Sequence of chain 1.A:
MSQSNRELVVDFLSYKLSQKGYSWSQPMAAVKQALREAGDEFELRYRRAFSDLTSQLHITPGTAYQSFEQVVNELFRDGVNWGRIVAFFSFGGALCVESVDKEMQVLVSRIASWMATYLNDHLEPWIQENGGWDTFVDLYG

Binding-site contacts:
Ligand atom CD contacts residue ASP78 of chain 1.A at 3.4 Å.
Ligand atom OD2 contacts residue ARG84 of chain 1.A at 2.9 Å (salt-bridge).
Ligand atom CD contacts residue ALA49 of chain 1.A at 3.6 Å (hydrophobic).
Ligand atom CZ3 contacts residue PHE42 of chain 1.A at 3.5 Å (hydrophobic).
Ligand atom CD contacts residue ARG77 of chain 1.A at 3.6 Å.
Ligand atom OE1 contacts residue TYR140 of chain 1.A at 3.6 Å.
Ligand atom CE3 contacts residue PHE42 of chain 1.A at 3.3 Å (hydrophobic).
Ligand atom OE2 contacts residue GLY83 of chain 1.A at 3.5 Å.
Ligand atom CG contacts residue ALA49 of chain 1.A at 3.6 Å (hydrophobic).
Ligand atom CZ contacts residue ASP78 of chain 1.A at 3.6 Å.
Ligand atom OH contacts residue GLU74 of chain 1.A at 3.5 Å (salt-bridge).
Ligand atom CB contacts residue ASP78 of chain 1.A at 3.5 Å.
Ligand atom N contacts residue JJ91 of chain 1.D at 1.3 Å.
Ligand atom SG contacts residue JJ91 of chain 1.D at 1.7 Å.
Ligand atom C contacts residue JJ91 of chain 1.D at 2.7 Å.
Ligand atom CA contacts residue JJ91 of chain 1.D at 2.4 Å.
Ligand atom OD1 contacts residue ASN81 of chain 1.A at 3.0 Å (h-bond).
Ligand atom CZ contacts residue GLU74 of chain 1.A at 3.6 Å.
Ligand atom OH contacts residue LEU75 of chain 1.A at 3.3 Å.
Ligand atom CG contacts residue JJ91 of chain 1.D at 3.6 Å.
Ligand atom CD2 contacts residue PHE42 of chain 1.A at 3.5 Å (hydrophobic).
Ligand atom CD contacts residue TYR140 of chain 1.A at 3.3 Å (hydrophobic).
Ligand atom NH2 contacts residue ASP78 of chain 1.A at 3.0 Å (salt-bridge).
Ligand atom OD1 contacts residue ARG84 of chain 1.A at 2.8 Å (salt-bridge).
Ligand atom NH2 contacts residue GLU74 of chain 1.A at 3.1 Å (salt-bridge).
Ligand atom CD contacts residue JJ91 of chain 1.D at 2.5 Å.
Ligand atom O contacts residue ARG84 of chain 1.A at 3.0 Å (salt-bridge).
Ligand atom CG contacts residue ASP78 of chain 1.A at 3.4 Å.
Ligand atom NH2 contacts residue LEU75 of chain 1.A at 3.2 Å (h-bond).
Ligand atom CB contacts residue JJ91 of chain 1.D at 3.6 Å.
Ligand atom N contacts residue JJ91 of chain 1.D at 3.3 Å (h-bond).
Ligand atom CD contacts residue ASP78 of chain 1.A at 3.5 Å.
Ligand atom CA contacts residue JJ91 of chain 1.D at 3.1 Å.
Ligand atom NE contacts residue ASP78 of chain 1.A at 2.9 Å (salt-bridge).
Ligand atom NH1 contacts residue GLU74 of chain 1.A at 3.3 Å (salt-bridge).
Ligand atom NH2 contacts residue ARG77 of chain 1.A at 3.6 Å.
Ligand atom OE2 contacts residue TYR140 of chain 1.A at 3.0 Å (h-bond).
Ligand atom CB contacts residue JJ91 of chain 1.D at 2.7 Å.
Ligand atom CG contacts residue ARG84 of chain 1.A at 3.5 Å.
Ligand atom O contacts residue JJ91 of chain 1.D at 3.1 Å (h-bond).

The protein below binds the small molecule below.
Small molecule (SMILES): CC[C@H](C)[C@H](NC(=O)[C@@H]1CCCN1)C(=O)N[C@@H](CCCN=C(N)N)C(=O)N[C@@H](Cc1ccc(O)cc1)C(=O)N1CCC[C@H]1C(=O)N[C@@H](CC1=c2ccccc2=NC1)C(=O)N[C@@H](CC(=O)O)C(=O)N[C@H](C(=O)N[C@@H](CCC(=O)O)C(=O)N[C@H](CO)CS)C(C)C